Sequence of chain 4.A:
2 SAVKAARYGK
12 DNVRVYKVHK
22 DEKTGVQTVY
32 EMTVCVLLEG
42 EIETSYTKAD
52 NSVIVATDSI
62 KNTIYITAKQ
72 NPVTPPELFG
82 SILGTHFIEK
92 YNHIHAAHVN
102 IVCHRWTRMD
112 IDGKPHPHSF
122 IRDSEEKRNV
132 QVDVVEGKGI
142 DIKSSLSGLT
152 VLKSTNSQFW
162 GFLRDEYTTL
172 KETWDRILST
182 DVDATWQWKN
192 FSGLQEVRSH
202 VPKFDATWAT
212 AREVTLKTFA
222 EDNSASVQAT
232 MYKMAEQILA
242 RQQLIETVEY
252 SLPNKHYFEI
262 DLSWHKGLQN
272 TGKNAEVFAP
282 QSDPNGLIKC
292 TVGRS

This small molecule binds to this protein.
Small molecule (SMILES): O=c1[nH]c(=O)c2nn[nH]c2[nH]1

Sequence of chain 3.A:
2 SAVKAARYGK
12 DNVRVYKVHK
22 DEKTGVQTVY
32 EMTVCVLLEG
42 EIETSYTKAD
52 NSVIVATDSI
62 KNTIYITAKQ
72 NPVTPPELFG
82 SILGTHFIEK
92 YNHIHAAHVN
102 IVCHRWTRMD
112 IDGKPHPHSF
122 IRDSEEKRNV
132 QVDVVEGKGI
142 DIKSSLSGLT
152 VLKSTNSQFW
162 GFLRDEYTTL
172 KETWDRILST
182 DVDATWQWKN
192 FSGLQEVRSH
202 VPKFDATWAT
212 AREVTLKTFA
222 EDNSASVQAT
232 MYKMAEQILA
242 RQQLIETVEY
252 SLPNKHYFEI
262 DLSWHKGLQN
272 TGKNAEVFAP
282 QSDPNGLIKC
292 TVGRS

Binding-site contacts:
Ligand atom N1 contacts residue GLN229 of chain 3.A at 3.0 Å (h-bond).
Ligand atom N8 contacts residue LEU171 of chain 3.A at 3.8 Å.
Ligand atom O6 contacts residue GLN229 of chain 3.A at 2.9 Å (h-bond).
Ligand atom N7 contacts residue ALA57 of chain 4.A at 3.6 Å.
Ligand atom N9 contacts residue AZI1 of chain 3.C at 3.7 Å.
Ligand atom N3 contacts residue ARG177 of chain 3.A at 3.0 Å (salt-bridge).
Ligand atom O2 contacts residue AZI1 of chain 3.C at 3.8 Å.
Ligand atom C5 contacts residue PHE160 of chain 3.A at 3.3 Å (hydrophobic).
Ligand atom O2 contacts residue ARG177 of chain 3.A at 2.9 Å (salt-bridge).
Ligand atom O2 contacts residue VAL228 of chain 3.A at 2.9 Å (h-bond).
Ligand atom N1 contacts residue AZI1 of chain 3.C at 3.2 Å (h-bond).
Ligand atom N7 contacts residue PHE160 of chain 3.A at 3.5 Å.
Ligand atom N8 contacts residue ALA57 of chain 4.A at 3.8 Å.
Ligand atom O2 contacts residue SER227 of chain 3.A at 3.5 Å.
Ligand atom C2 contacts residue AZI1 of chain 3.C at 3.2 Å.
Ligand atom C4 contacts residue AZI1 of chain 3.C at 3.3 Å.
Ligand atom O6 contacts residue THR58 of chain 4.A at 3.8 Å.
Ligand atom N8 contacts residue AZI1 of chain 3.C at 3.8 Å.
Ligand atom O6 contacts residue ILE55 of chain 4.A at 3.5 Å.
Ligand atom C2 contacts residue ASN255 of chain 3.A at 3.8 Å.
Ligand atom N7 contacts residue THR58 of chain 4.A at 2.8 Å (h-bond).
Ligand atom C2 contacts residue PHE160 of chain 3.A at 3.7 Å (hydrophobic).
Ligand atom C4 contacts residue ARG177 of chain 3.A at 3.8 Å.
Ligand atom N7 contacts residue AZI1 of chain 3.C at 3.8 Å.
Ligand atom N3 contacts residue PHE160 of chain 3.A at 3.6 Å.
Ligand atom N3 contacts residue ASN255 of chain 3.A at 3.4 Å (h-bond).
Ligand atom N8 contacts residue THR58 of chain 4.A at 3.2 Å (h-bond).
Ligand atom N1 contacts residue PHE160 of chain 3.A at 3.6 Å.
Ligand atom O2 contacts residue GLN229 of chain 3.A at 3.8 Å.
Ligand atom N9 contacts residue PHE160 of chain 3.A at 3.5 Å.
Ligand atom C6 contacts residue AZI1 of chain 3.C at 3.4 Å.
Ligand atom C5 contacts residue AZI1 of chain 3.C at 3.3 Å.
Ligand atom O6 contacts residue TYR9 of chain 4.A at 3.7 Å.
Ligand atom C2 contacts residue ARG177 of chain 3.A at 3.6 Å.
Ligand atom N3 contacts residue AZI1 of chain 3.C at 3.3 Å (h-bond).
Ligand atom N8 contacts residue PHE160 of chain 3.A at 3.5 Å.
Ligand atom N8 contacts residue ASP59 of chain 4.A at 3.8 Å.
Ligand atom C4 contacts residue PHE160 of chain 3.A at 3.3 Å (hydrophobic).
Ligand atom C6 contacts residue GLN229 of chain 3.A at 3.7 Å.
Ligand atom C6 contacts residue PHE160 of chain 3.A at 3.4 Å (hydrophobic).